Sequence of chain 1.A:
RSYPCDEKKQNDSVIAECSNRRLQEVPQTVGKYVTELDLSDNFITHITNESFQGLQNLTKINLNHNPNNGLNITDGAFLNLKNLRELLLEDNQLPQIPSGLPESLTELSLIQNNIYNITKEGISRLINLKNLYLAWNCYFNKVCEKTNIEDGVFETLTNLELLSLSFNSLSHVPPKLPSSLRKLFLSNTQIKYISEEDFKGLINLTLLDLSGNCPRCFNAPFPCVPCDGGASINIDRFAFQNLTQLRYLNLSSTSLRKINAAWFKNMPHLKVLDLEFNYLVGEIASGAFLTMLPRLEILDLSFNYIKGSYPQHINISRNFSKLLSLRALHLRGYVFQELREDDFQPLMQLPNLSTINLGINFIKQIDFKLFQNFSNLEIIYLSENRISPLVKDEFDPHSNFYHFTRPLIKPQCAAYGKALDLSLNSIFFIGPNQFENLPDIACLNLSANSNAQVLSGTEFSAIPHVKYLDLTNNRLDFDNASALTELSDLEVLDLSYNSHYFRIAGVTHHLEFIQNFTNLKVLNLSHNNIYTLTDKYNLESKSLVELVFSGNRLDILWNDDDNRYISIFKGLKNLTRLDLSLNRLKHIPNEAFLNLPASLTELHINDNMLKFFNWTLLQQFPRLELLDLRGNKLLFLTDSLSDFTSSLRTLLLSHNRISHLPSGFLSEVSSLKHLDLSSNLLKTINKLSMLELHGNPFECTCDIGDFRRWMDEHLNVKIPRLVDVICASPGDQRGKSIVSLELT

Binding-site contacts:
Ligand atom C7 contacts residue ASN93 of chain 1.A at 3.5 Å.
Ligand atom C3 contacts residue ASN93 of chain 1.A at 3.8 Å.
Ligand atom C4 contacts residue ASN93 of chain 1.A at 4.2 Å.
Ligand atom C8 contacts residue ASN93 of chain 1.A at 4.3 Å.
Ligand atom C1 contacts residue ASN93 of chain 1.A at 1.4 Å.
Ligand atom O5 contacts residue HIS55 of chain 1.A at 3.9 Å.
Ligand atom C1 contacts residue HIS55 of chain 1.A at 4.4 Å.
Ligand atom C5 contacts residue ASN93 of chain 1.A at 3.6 Å.
Ligand atom O5 contacts residue ASN93 of chain 1.A at 2.3 Å (h-bond).
Ligand atom N2 contacts residue ASN93 of chain 1.A at 2.8 Å (h-bond).
Ligand atom O7 contacts residue ASN93 of chain 1.A at 3.9 Å.
Ligand atom C2 contacts residue ASN93 of chain 1.A at 2.5 Å.

This protein binds this small molecule.
Small molecule (SMILES): CC(=O)N[C@@H]1[C@@H](O)[C@H](O)[C@@H](CO)O[C@H]1O